Binding-site contacts:
Ligand atom CE2 contacts residue GLU45 of chain 5.A at 3.8 Å.
Ligand atom N contacts residue GLU44 of chain 2.A at 2.8 Å (salt-bridge).
Ligand atom O contacts residue ALA206 of chain 5.A at 3.2 Å.
Ligand atom CH2 contacts residue ILE37 of chain 2.A at 3.7 Å (hydrophobic).
Ligand atom CD1 contacts residue SER38 of chain 5.A at 3.6 Å.
Ligand atom CB contacts residue ASN49 of chain 2.A at 3.5 Å.
Ligand atom O contacts residue VAL205 of chain 5.A at 3.0 Å (h-bond).
Ligand atom CD2 contacts residue GLU45 of chain 5.A at 3.8 Å.
Ligand atom O contacts residue ASN207 of chain 5.A at 2.8 Å (h-bond).
Ligand atom C contacts residue GLU44 of chain 2.A at 3.8 Å.
Ligand atom CZ2 contacts residue ARG34 of chain 5.A at 3.6 Å.
Ligand atom CE3 contacts residue LEU41 of chain 2.A at 3.8 Å (hydrophobic).
Ligand atom CD2 contacts residue VAL40 of chain 2.A at 3.6 Å (hydrophobic).
Ligand atom NE1 contacts residue ASN74 of chain 2.A at 2.9 Å (h-bond).
Ligand atom O contacts residue VAL205 of chain 5.A at 3.6 Å (h-bond).
Ligand atom O contacts residue ASN207 of chain 5.A at 3.2 Å (h-bond).
Ligand atom CD2 contacts residue LEU41 of chain 5.A at 3.7 Å (hydrophobic).
Ligand atom CZ2 contacts residue ASN74 of chain 2.A at 3.5 Å.
Ligand atom CD1 contacts residue VAL40 of chain 2.A at 3.8 Å (hydrophobic).
Ligand atom NE1 contacts residue VAL40 of chain 2.A at 3.8 Å.
Ligand atom CA contacts residue GLU44 of chain 2.A at 3.7 Å.
Ligand atom CE1 contacts residue ALA206 of chain 5.A at 3.8 Å (hydrophobic).
Ligand atom C contacts residue LEU203 of chain 5.A at 3.6 Å (hydrophobic).
Ligand atom O contacts residue LYS204 of chain 5.A at 3.8 Å.
Ligand atom CA contacts residue VAL205 of chain 5.A at 3.1 Å (hydrophobic).
Ligand atom CD1 contacts residue ASN74 of chain 2.A at 3.8 Å.
Ligand atom CZ2 contacts residue ASN207 of chain 5.A at 3.6 Å.
Ligand atom CZ contacts residue ALA42 of chain 5.A at 3.6 Å (hydrophobic).
Ligand atom C contacts residue VAL205 of chain 5.A at 3.5 Å (hydrophobic).
Ligand atom NE1 contacts residue ASN207 of chain 5.A at 3.6 Å.
Ligand atom CB contacts residue GLU44 of chain 2.A at 3.4 Å.
Ligand atom CH2 contacts residue ARG34 of chain 5.A at 3.4 Å.
Ligand atom CD1 contacts residue ASN207 of chain 5.A at 3.5 Å.
Ligand atom CE1 contacts residue SER38 of chain 5.A at 3.8 Å.
Ligand atom CE2 contacts residue VAL40 of chain 2.A at 3.6 Å (hydrophobic).
Ligand atom CE2 contacts residue ASN207 of chain 5.A at 3.5 Å.
Ligand atom CG contacts residue VAL40 of chain 2.A at 3.7 Å (hydrophobic).
Ligand atom CZ contacts residue SER38 of chain 5.A at 3.4 Å.
Ligand atom N contacts residue VAL205 of chain 5.A at 2.8 Å (h-bond).
Ligand atom N contacts residue GLU44 of chain 2.A at 3.1 Å (salt-bridge).

This protein binds this small molecule.
Small molecule (SMILES): CC(C)C[C@H](NC(=O)[C@H](CC1=c2ccccc2=NC1)NC(=O)[C@H](C)N)C(=O)N[C@@H](Cc1ccccc1)C(=O)N[C@@H](CCC(=O)O)C(=O)N[C@@H](C)C=O

Sequence of chain 2.A:
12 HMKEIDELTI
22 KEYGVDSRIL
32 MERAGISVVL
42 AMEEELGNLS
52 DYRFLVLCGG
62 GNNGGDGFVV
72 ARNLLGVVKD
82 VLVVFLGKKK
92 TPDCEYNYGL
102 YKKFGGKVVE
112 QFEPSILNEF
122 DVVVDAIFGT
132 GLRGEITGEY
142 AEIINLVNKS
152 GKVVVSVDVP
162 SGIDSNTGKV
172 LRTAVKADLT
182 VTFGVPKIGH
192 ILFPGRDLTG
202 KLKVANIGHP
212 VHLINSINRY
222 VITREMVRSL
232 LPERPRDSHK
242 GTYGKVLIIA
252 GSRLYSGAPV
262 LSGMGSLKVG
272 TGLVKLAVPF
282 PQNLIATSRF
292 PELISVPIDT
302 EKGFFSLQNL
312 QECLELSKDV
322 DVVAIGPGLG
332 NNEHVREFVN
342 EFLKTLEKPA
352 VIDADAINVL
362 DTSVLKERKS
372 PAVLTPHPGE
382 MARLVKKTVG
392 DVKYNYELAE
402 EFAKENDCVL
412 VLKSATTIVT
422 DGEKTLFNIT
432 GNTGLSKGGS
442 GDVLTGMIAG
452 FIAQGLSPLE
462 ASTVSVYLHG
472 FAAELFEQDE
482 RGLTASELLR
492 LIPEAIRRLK

Sequence of chain 5.A:
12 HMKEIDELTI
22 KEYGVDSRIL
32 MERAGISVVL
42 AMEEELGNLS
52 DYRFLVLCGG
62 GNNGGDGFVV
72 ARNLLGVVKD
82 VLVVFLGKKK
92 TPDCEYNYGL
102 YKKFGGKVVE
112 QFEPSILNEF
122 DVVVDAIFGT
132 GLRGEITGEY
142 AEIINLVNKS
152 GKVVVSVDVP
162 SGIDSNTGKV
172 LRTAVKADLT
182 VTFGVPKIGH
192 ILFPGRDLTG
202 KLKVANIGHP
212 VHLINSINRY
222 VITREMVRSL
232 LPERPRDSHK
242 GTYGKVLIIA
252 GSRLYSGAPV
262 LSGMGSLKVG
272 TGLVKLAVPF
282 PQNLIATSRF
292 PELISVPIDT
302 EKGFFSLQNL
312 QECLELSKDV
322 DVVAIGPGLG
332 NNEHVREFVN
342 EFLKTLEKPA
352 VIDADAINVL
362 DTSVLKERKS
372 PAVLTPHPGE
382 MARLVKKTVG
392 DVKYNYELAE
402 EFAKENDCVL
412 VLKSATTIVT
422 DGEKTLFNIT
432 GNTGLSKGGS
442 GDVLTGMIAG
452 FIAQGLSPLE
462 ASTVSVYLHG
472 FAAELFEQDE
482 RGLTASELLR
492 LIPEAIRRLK